Binding-site contacts:
Ligand atom C8 contacts residue ALA23 of chain 1.A at 4.2 Å (hydrophobic).
Ligand atom C4 contacts residue HIS25 of chain 1.A at 3.8 Å.
Ligand atom S1 contacts residue HIS25 of chain 1.A at 3.9 Å.
Ligand atom O1 contacts residue TRP28 of chain 1.A at 4.4 Å.
Ligand atom C9 contacts residue TRP28 of chain 1.A at 3.3 Å (hydrophobic).
Ligand atom C9 contacts residue THR24 of chain 1.A at 4.5 Å.
Ligand atom C1 contacts residue TRP28 of chain 1.A at 3.2 Å (hydrophobic).
Ligand atom O1 contacts residue HIS25 of chain 1.A at 4.0 Å.
Ligand atom C3 contacts residue HIS25 of chain 1.A at 3.6 Å.
Ligand atom C1 contacts residue THR24 of chain 1.A at 4.3 Å.
Ligand atom C5 contacts residue HIS25 of chain 1.A at 3.7 Å.
Ligand atom C2 contacts residue TRP28 of chain 1.A at 4.0 Å (hydrophobic).
Ligand atom C1 contacts residue HIS25 of chain 1.A at 3.2 Å.
Ligand atom C2 contacts residue HIS25 of chain 1.A at 3.8 Å.
Ligand atom C6 contacts residue HIS25 of chain 1.A at 4.3 Å.
Ligand atom N1 contacts residue HIS25 of chain 1.A at 3.0 Å (h-bond).
Ligand atom C4 contacts residue TRP28 of chain 1.A at 4.2 Å (hydrophobic).
Ligand atom C9 contacts residue HIS25 of chain 1.A at 4.3 Å.
Ligand atom C8 contacts residue TRP28 of chain 1.A at 3.9 Å (hydrophobic).

Sequence of chain 1.A:
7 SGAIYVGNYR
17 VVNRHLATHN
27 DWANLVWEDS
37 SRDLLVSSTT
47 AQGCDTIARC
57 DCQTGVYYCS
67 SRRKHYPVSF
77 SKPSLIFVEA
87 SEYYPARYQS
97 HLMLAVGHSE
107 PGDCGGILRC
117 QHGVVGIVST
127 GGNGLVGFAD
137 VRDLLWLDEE

This protein binds this small molecule.
Small molecule (SMILES): C[C@H](CS(N)(=O)=O)c1ccccc1